The protein below binds the small molecule below.
Small molecule (SMILES): O=C(O)CCCCCNC(=O)CCCC[C@@H]1SC[C@@H]2NC(=O)N[C@@H]21

Sequence of chain 2.A:
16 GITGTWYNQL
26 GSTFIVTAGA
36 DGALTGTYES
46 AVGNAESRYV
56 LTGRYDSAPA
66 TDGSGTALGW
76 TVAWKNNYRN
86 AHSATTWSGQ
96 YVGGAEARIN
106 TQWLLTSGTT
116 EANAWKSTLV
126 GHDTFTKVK

Sequence of chain 1.B:
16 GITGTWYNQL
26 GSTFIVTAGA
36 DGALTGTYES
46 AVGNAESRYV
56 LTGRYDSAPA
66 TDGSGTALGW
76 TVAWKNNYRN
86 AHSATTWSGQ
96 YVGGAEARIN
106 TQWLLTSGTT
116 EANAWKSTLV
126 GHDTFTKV

Binding-site contacts:
Ligand atom C2 contacts residue TRP108 of chain 1.B at 3.7 Å (hydrophobic).
Ligand atom C5 contacts residue SER27 of chain 1.B at 3.6 Å.
Ligand atom N4 contacts residue VAL47 of chain 1.B at 3.4 Å.
Ligand atom C14 contacts residue ASN49 of chain 1.B at 3.8 Å.
Ligand atom C3 contacts residue VAL47 of chain 1.B at 3.5 Å (hydrophobic).
Ligand atom C5 contacts residue ASN23 of chain 1.B at 3.8 Å.
Ligand atom C13 contacts residue ASN49 of chain 1.B at 3.6 Å.
Ligand atom C12 contacts residue TRP79 of chain 1.B at 3.5 Å (hydrophobic).
Ligand atom C8 contacts residue TRP120 of chain 2.A at 3.5 Å (hydrophobic).
Ligand atom N1 contacts residue ASP128 of chain 1.B at 2.8 Å (salt-bridge).
Ligand atom O9 contacts residue SER27 of chain 1.B at 2.6 Å (h-bond).
Ligand atom S7 contacts residue THR90 of chain 1.B at 3.4 Å (h-bond).
Ligand atom C6 contacts residue TRP108 of chain 1.B at 3.3 Å (hydrophobic).
Ligand atom C5 contacts residue ASP128 of chain 1.B at 3.8 Å.
Ligand atom C11 contacts residue LEU110 of chain 1.B at 3.6 Å (hydrophobic).
Ligand atom C18 contacts residue SER112 of chain 1.B at 3.8 Å.
Ligand atom C20 contacts residue LEU124 of chain 1.B at 3.9 Å (hydrophobic).
Ligand atom C5 contacts residue TYR43 of chain 1.B at 3.3 Å (hydrophobic).
Ligand atom N4 contacts residue SER45 of chain 1.B at 3.3 Å (h-bond).
Ligand atom C10 contacts residue VAL47 of chain 1.B at 3.8 Å (hydrophobic).
Ligand atom O24 contacts residue LYS121 of chain 2.A at 2.7 Å.
Ligand atom N16 contacts residue SER88 of chain 1.B at 3.3 Å (h-bond).
Ligand atom O9 contacts residue ASN23 of chain 1.B at 3.2 Å (h-bond).
Ligand atom C10 contacts residue TRP120 of chain 2.A at 3.9 Å (hydrophobic).
Ligand atom S7 contacts residue TRP92 of chain 1.B at 3.9 Å.
Ligand atom O15 contacts residue TRP120 of chain 2.A at 3.9 Å.
Ligand atom O9 contacts residue TYR43 of chain 1.B at 2.4 Å (h-bond).
Ligand atom C11 contacts residue TRP79 of chain 1.B at 3.6 Å (hydrophobic).
Ligand atom C18 contacts residue LEU110 of chain 1.B at 3.8 Å (hydrophobic).
Ligand atom C3 contacts residue TRP120 of chain 2.A at 3.9 Å (hydrophobic).
Ligand atom C13 contacts residue TRP79 of chain 1.B at 3.5 Å (hydrophobic).
Ligand atom N1 contacts residue TYR43 of chain 1.B at 3.9 Å.
Ligand atom S7 contacts residue TRP79 of chain 1.B at 3.7 Å.
Ligand atom C13 contacts residue SER88 of chain 1.B at 3.8 Å.
Ligand atom C12 contacts residue ASN49 of chain 1.B at 3.9 Å.
Ligand atom C19 contacts residue SER112 of chain 1.B at 3.5 Å.
Ligand atom C10 contacts residue SER45 of chain 1.B at 3.7 Å.
Ligand atom O15 contacts residue GLY48 of chain 1.B at 3.5 Å.
Ligand atom C2 contacts residue ASP128 of chain 1.B at 3.9 Å.
Ligand atom O15 contacts residue ASN49 of chain 1.B at 3.0 Å (h-bond).